Sequence of chain 1.A:
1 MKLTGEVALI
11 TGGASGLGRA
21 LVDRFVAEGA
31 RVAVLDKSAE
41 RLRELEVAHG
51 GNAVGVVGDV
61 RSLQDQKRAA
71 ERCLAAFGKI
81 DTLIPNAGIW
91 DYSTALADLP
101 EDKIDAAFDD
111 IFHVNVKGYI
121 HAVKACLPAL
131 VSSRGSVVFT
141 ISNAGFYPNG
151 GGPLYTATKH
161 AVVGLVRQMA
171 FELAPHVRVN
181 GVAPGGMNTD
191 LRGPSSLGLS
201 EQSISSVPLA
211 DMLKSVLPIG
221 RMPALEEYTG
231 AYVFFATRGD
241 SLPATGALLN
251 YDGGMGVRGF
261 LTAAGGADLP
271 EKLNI

Sequence of chain 2.A:
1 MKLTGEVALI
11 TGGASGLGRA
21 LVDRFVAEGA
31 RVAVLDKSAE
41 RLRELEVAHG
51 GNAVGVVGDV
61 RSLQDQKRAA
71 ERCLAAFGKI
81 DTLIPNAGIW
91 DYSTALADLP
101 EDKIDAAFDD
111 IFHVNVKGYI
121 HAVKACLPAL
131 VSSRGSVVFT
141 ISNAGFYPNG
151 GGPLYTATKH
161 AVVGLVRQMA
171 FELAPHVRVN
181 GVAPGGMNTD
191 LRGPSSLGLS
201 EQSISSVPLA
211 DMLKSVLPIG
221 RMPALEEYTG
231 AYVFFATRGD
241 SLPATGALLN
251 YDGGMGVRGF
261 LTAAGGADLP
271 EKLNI

The protein below binds the small molecule below.
Small molecule (SMILES): Oc1ccc(-c2ccc(O)cc2)cc1

Binding-site contacts:
Ligand atom CA2 contacts residue GLY150 of chain 2.A at 3.5 Å.
Ligand atom CB1 contacts residue LEU209 of chain 2.A at 4.1 Å (hydrophobic).
Ligand atom CA1 contacts residue TRP90 of chain 2.A at 4.2 Å (hydrophobic).
Ligand atom CA3 contacts residue TRP90 of chain 2.A at 3.5 Å (hydrophobic).
Ligand atom OA4 contacts residue NAD1 of chain 2.C at 3.0 Å.
Ligand atom CA3 contacts residue TYR155 of chain 2.A at 4.3 Å (hydrophobic).
Ligand atom CB6 contacts residue LEU213 of chain 2.A at 4.2 Å (hydrophobic).
Ligand atom CA4 contacts residue SER142 of chain 2.A at 3.6 Å.
Ligand atom CA4 contacts residue TYR155 of chain 2.A at 3.6 Å (hydrophobic).
Ligand atom CA2 contacts residue TRP90 of chain 2.A at 3.3 Å (hydrophobic).
Ligand atom CB4 contacts residue LEU209 of chain 2.A at 4.3 Å (hydrophobic).
Ligand atom CA3 contacts residue GLY150 of chain 2.A at 3.6 Å.
Ligand atom CA4 contacts residue GLY150 of chain 2.A at 3.8 Å.
Ligand atom CA5 contacts residue GLY150 of chain 2.A at 3.9 Å.
Ligand atom CA5 contacts residue SER142 of chain 2.A at 3.3 Å.
Ligand atom CB4 contacts residue LEU213 of chain 2.A at 3.9 Å (hydrophobic).
Ligand atom CA2 contacts residue NAD1 of chain 2.C at 4.0 Å.
Ligand atom CA3 contacts residue NAD1 of chain 2.C at 3.6 Å.
Ligand atom CB6 contacts residue ASN143 of chain 2.A at 4.1 Å.
Ligand atom CB2 contacts residue LEU209 of chain 2.A at 3.2 Å (hydrophobic).
Ligand atom OAM contacts residue LEU213 of chain 2.A at 3.9 Å.
Ligand atom OA4 contacts residue TYR155 of chain 2.A at 2.4 Å (h-bond).
Ligand atom OA4 contacts residue SER142 of chain 2.A at 3.1 Å (h-bond).
Ligand atom CA4 contacts residue NAD1 of chain 2.C at 3.2 Å.
Ligand atom CB4 contacts residue PHE260 of chain 1.A at 3.9 Å (hydrophobic).
Ligand atom CB2 contacts residue TRP90 of chain 2.A at 3.9 Å (hydrophobic).
Ligand atom CB5 contacts residue LEU213 of chain 2.A at 3.4 Å (hydrophobic).
Ligand atom CA5 contacts residue ASN143 of chain 2.A at 3.1 Å.
Ligand atom CB6 contacts residue PHE260 of chain 1.A at 3.5 Å (hydrophobic).
Ligand atom OAM contacts residue PHE260 of chain 1.A at 3.9 Å.
Ligand atom CB5 contacts residue PHE260 of chain 1.A at 3.2 Å (hydrophobic).
Ligand atom CA6 contacts residue GLY150 of chain 2.A at 3.8 Å.
Ligand atom CA3 contacts residue ILE204 of chain 2.A at 4.2 Å (hydrophobic).
Ligand atom OAM contacts residue MET212 of chain 2.A at 3.9 Å.
Ligand atom CA2 contacts residue ILE204 of chain 2.A at 4.2 Å (hydrophobic).
Ligand atom CB1 contacts residue GLY150 of chain 2.A at 4.3 Å.
Ligand atom CA5 contacts residue NAD1 of chain 2.C at 3.5 Å.
Ligand atom CA1 contacts residue GLY150 of chain 2.A at 3.6 Å.
Ligand atom CA6 contacts residue ASN143 of chain 2.A at 3.2 Å.
Ligand atom CB3 contacts residue LEU209 of chain 2.A at 3.3 Å (hydrophobic).